Binding-site contacts:
Ligand atom C1 contacts residue TYR309 of chain 1.A at 3.4 Å (hydrophobic).
Ligand atom C14 contacts residue GLN310 of chain 1.A at 3.7 Å.
Ligand atom C3 contacts residue PHE21 of chain 1.A at 4.1 Å (hydrophobic).
Ligand atom O contacts residue ILE306 of chain 1.A at 3.8 Å.
Ligand atom N1 contacts residue TYR309 of chain 1.A at 4.3 Å.
Ligand atom C contacts residue TYR309 of chain 1.A at 3.6 Å (hydrophobic).
Ligand atom C2 contacts residue PHE21 of chain 1.A at 3.5 Å (hydrophobic).
Ligand atom C3 contacts residue TYR309 of chain 1.A at 3.5 Å (hydrophobic).
Ligand atom C16 contacts residue GLN310 of chain 1.A at 4.2 Å.
Ligand atom C8 contacts residue TYR309 of chain 1.A at 4.4 Å (hydrophobic).
Ligand atom C10 contacts residue SER17 of chain 1.A at 3.8 Å.
Ligand atom N contacts residue TRP305 of chain 1.A at 4.1 Å.
Ligand atom C8 contacts residue LYS295 of chain 1.A at 4.4 Å.
Ligand atom C9 contacts residue SER17 of chain 1.A at 4.2 Å.
Ligand atom N contacts residue LYS295 of chain 1.A at 4.1 Å.
Ligand atom C20 contacts residue TYR309 of chain 1.A at 4.0 Å (hydrophobic).
Ligand atom O contacts residue GLN310 of chain 1.A at 3.3 Å (h-bond).
Ligand atom O3 contacts residue SER17 of chain 1.A at 3.8 Å.
Ligand atom C2 contacts residue TYR309 of chain 1.A at 3.4 Å (hydrophobic).
Ligand atom C8 contacts residue LEU155 of chain 1.A at 3.5 Å (hydrophobic).
Ligand atom C6 contacts residue ILE306 of chain 1.A at 3.7 Å (hydrophobic).
Ligand atom C6 contacts residue TRP305 of chain 1.A at 4.5 Å (hydrophobic).
Ligand atom C7 contacts residue ILE306 of chain 1.A at 3.9 Å (hydrophobic).
Ligand atom O contacts residue TYR309 of chain 1.A at 3.6 Å.
Ligand atom S contacts residue TYR309 of chain 1.A at 4.2 Å.
Ligand atom N contacts residue LEU155 of chain 1.A at 3.6 Å.
Ligand atom C1 contacts residue PHE21 of chain 1.A at 3.8 Å (hydrophobic).
Ligand atom C20 contacts residue GLN310 of chain 1.A at 4.2 Å.
Ligand atom C7 contacts residue GLU14 of chain 1.A at 4.0 Å.
Ligand atom C5 contacts residue TYR309 of chain 1.A at 4.0 Å (hydrophobic).
Ligand atom C4 contacts residue TYR309 of chain 1.A at 3.9 Å (hydrophobic).
Ligand atom C9 contacts residue PHE21 of chain 1.A at 4.4 Å (hydrophobic).
Ligand atom C7 contacts residue TRP305 of chain 1.A at 4.0 Å (hydrophobic).
Ligand atom C15 contacts residue GLN310 of chain 1.A at 3.4 Å.

The small molecule below binds the protein below.
Small molecule (SMILES): O=S(=O)(c1cccc2cnccc12)N1CCCN(Cc2ccccc2B(O)O)CC1

Sequence of chain 1.A:
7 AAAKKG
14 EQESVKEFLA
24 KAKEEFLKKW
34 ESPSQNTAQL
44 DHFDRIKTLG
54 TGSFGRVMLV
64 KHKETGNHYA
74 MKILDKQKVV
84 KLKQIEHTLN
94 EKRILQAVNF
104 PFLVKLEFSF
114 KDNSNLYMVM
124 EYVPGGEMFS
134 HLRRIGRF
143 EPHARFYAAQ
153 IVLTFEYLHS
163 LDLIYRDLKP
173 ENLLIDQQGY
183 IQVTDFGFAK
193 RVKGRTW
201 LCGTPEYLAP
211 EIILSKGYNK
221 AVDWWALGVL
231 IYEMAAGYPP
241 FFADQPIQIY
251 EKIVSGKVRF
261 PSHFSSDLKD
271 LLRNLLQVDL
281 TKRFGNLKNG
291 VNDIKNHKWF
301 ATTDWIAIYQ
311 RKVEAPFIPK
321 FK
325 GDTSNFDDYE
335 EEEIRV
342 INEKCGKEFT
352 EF